Binding-site contacts:
Ligand atom N2 contacts residue ASP114 of chain 1.D at 3.9 Å.
Ligand atom O5 contacts residue TYR180 of chain 1.D at 4.0 Å.
Ligand atom C7 contacts residue ASN117 of chain 1.D at 3.6 Å.
Ligand atom C1 contacts residue ASN117 of chain 1.D at 1.4 Å.
Ligand atom O7 contacts residue ASN117 of chain 1.D at 3.9 Å.
Ligand atom O6 contacts residue ASN117 of chain 1.D at 3.6 Å.
Ligand atom C6 contacts residue ARG103 of chain 1.H at 4.5 Å.
Ligand atom C1 contacts residue ASP114 of chain 1.D at 4.0 Å.
Ligand atom O3 contacts residue TYR180 of chain 1.D at 4.0 Å.
Ligand atom C8 contacts residue ASP114 of chain 1.D at 3.3 Å.
Ligand atom C5 contacts residue TYR180 of chain 1.D at 4.4 Å (hydrophobic).
Ligand atom O6 contacts residue TYR180 of chain 1.D at 3.2 Å.
Ligand atom C5 contacts residue PHE104 of chain 1.H at 3.3 Å (hydrophobic).
Ligand atom N2 contacts residue ASN117 of chain 1.D at 2.9 Å (h-bond).
Ligand atom C3 contacts residue PHE104 of chain 1.H at 4.4 Å (hydrophobic).
Ligand atom C3 contacts residue ASN117 of chain 1.D at 3.8 Å.
Ligand atom C6 contacts residue PHE104 of chain 1.H at 4.2 Å (hydrophobic).
Ligand atom O7 contacts residue ASP114 of chain 1.D at 3.6 Å.
Ligand atom N2 contacts residue PHE104 of chain 1.H at 4.3 Å.
Ligand atom N2 contacts residue TYR180 of chain 1.D at 4.4 Å.
Ligand atom C6 contacts residue TYR180 of chain 1.D at 4.4 Å (hydrophobic).
Ligand atom C3 contacts residue TYR180 of chain 1.D at 4.2 Å (hydrophobic).
Ligand atom C7 contacts residue ASP114 of chain 1.D at 3.4 Å.
Ligand atom C2 contacts residue PHE104 of chain 1.H at 4.2 Å (hydrophobic).
Ligand atom C5 contacts residue ASN117 of chain 1.D at 3.6 Å.
Ligand atom O5 contacts residue ASN117 of chain 1.D at 2.4 Å (h-bond).
Ligand atom C4 contacts residue PHE104 of chain 1.H at 4.5 Å (hydrophobic).
Ligand atom O5 contacts residue PHE104 of chain 1.H at 3.3 Å.
Ligand atom C2 contacts residue ASN117 of chain 1.D at 2.5 Å.
Ligand atom O5 contacts residue ARG103 of chain 1.H at 4.0 Å.
Ligand atom C1 contacts residue PHE104 of chain 1.H at 3.2 Å (hydrophobic).
Ligand atom C2 contacts residue TYR180 of chain 1.D at 3.8 Å (hydrophobic).
Ligand atom C4 contacts residue TYR180 of chain 1.D at 4.0 Å (hydrophobic).
Ligand atom C4 contacts residue ASN117 of chain 1.D at 4.2 Å.
Ligand atom C7 contacts residue PHE104 of chain 1.H at 3.8 Å (hydrophobic).
Ligand atom C6 contacts residue ASN117 of chain 1.D at 4.3 Å.
Ligand atom O7 contacts residue PHE104 of chain 1.H at 3.1 Å.

Sequence of chain 1.D:
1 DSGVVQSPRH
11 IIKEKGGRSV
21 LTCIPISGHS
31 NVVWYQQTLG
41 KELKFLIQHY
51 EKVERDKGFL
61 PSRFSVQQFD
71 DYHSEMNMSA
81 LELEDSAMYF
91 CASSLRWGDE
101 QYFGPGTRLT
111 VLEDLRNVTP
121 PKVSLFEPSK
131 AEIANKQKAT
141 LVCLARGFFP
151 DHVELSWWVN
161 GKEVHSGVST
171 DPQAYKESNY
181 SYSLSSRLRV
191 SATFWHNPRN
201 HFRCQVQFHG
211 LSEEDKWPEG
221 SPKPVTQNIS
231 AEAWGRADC

Sequence of chain 1.H:
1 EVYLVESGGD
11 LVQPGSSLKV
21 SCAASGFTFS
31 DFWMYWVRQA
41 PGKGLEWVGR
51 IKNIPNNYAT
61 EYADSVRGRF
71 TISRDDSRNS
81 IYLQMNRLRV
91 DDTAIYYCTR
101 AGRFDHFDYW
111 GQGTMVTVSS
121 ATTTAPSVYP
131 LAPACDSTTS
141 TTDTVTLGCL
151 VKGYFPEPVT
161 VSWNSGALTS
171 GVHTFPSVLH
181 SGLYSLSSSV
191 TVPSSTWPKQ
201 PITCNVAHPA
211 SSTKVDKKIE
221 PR

The protein below binds the small molecule below.
Small molecule (SMILES): CC(=O)N[C@@H]1[C@@H](O)[C@H](O)[C@@H](CO)O[C@H]1O